Sequence of chain 1.B:
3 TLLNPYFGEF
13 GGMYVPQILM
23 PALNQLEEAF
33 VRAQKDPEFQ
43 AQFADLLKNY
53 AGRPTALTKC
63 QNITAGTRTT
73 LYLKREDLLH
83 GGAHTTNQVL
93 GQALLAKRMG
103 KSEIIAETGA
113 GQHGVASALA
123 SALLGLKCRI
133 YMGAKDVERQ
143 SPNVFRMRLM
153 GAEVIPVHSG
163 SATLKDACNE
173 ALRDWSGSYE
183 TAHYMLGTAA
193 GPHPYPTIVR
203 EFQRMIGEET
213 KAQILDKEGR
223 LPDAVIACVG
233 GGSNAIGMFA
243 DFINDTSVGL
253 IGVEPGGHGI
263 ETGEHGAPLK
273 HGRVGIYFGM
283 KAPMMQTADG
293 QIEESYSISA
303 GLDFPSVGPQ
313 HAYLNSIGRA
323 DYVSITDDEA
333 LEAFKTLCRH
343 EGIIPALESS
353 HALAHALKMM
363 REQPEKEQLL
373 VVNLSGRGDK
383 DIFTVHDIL

The protein below binds the small molecule below.
Small molecule (SMILES): N[C@@H](CO)C(=O)O

Binding-site contacts:
Ligand atom O contacts residue GLN114 of chain 1.B at 3.1 Å (h-bond).
Ligand atom O contacts residue PLP1 of chain 1.E at 3.8 Å.
Ligand atom O contacts residue GLY111 of chain 1.B at 4.2 Å.
Ligand atom CB contacts residue ALA112 of chain 1.B at 4.2 Å (hydrophobic).
Ligand atom O contacts residue HIS115 of chain 1.B at 3.0 Å (h-bond).
Ligand atom OG contacts residue ALA112 of chain 1.B at 2.9 Å (h-bond).
Ligand atom CB contacts residue GLY303 of chain 1.B at 3.6 Å.
Ligand atom C contacts residue HIS115 of chain 1.B at 3.7 Å.
Ligand atom N contacts residue GLY303 of chain 1.B at 3.7 Å.
Ligand atom OXT contacts residue GLY113 of chain 1.B at 4.3 Å.
Ligand atom OXT contacts residue HIS115 of chain 1.B at 3.5 Å.
Ligand atom O contacts residue THR110 of chain 1.B at 3.3 Å (h-bond).
Ligand atom CB contacts residue LEU166 of chain 1.B at 4.3 Å (hydrophobic).
Ligand atom O contacts residue ALA112 of chain 1.B at 3.9 Å.
Ligand atom C contacts residue THR110 of chain 1.B at 3.4 Å.
Ligand atom C contacts residue ALA112 of chain 1.B at 4.0 Å (hydrophobic).
Ligand atom OG contacts residue PLP1 of chain 1.E at 3.9 Å.
Ligand atom OXT contacts residue GLY111 of chain 1.B at 2.8 Å (h-bond).
Ligand atom CB contacts residue PLP1 of chain 1.E at 3.2 Å.
Ligand atom CB contacts residue GLY111 of chain 1.B at 4.2 Å.
Ligand atom OG contacts residue ALA302 of chain 1.B at 3.9 Å.
Ligand atom C contacts residue PLP1 of chain 1.E at 3.8 Å.
Ligand atom OG contacts residue GLY111 of chain 1.B at 3.3 Å.
Ligand atom C contacts residue GLN114 of chain 1.B at 4.3 Å.
Ligand atom OG contacts residue LEU166 of chain 1.B at 4.4 Å.
Ligand atom CB contacts residue ASP305 of chain 1.B at 3.3 Å.
Ligand atom O contacts residue GLY113 of chain 1.B at 3.5 Å (h-bond).
Ligand atom CA contacts residue PLP1 of chain 1.E at 2.6 Å.
Ligand atom OXT contacts residue THR110 of chain 1.B at 2.6 Å (h-bond).
Ligand atom C contacts residue GLY113 of chain 1.B at 4.3 Å.
Ligand atom OXT contacts residue ALA112 of chain 1.B at 4.0 Å.
Ligand atom OXT contacts residue GLU109 of chain 1.B at 4.4 Å.
Ligand atom OG contacts residue GLY303 of chain 1.B at 3.5 Å.
Ligand atom OG contacts residue ASP305 of chain 1.B at 2.6 Å (salt-bridge).
Ligand atom CA contacts residue GLY303 of chain 1.B at 4.2 Å.
Ligand atom N contacts residue PLP1 of chain 1.E at 1.4 Å.
Ligand atom C contacts residue GLY111 of chain 1.B at 3.7 Å.